Binding-site contacts:
Ligand atom O5 contacts residue ASN48 of chain 1.D at 2.4 Å (h-bond).
Ligand atom C5 contacts residue ASN48 of chain 1.D at 3.7 Å.
Ligand atom C3 contacts residue ASN48 of chain 1.D at 3.8 Å.
Ligand atom C2 contacts residue ASN48 of chain 1.D at 2.5 Å.
Ligand atom C7 contacts residue ASN48 of chain 1.D at 3.4 Å.
Ligand atom N2 contacts residue ASN48 of chain 1.D at 2.9 Å (h-bond).
Ligand atom C4 contacts residue ASN48 of chain 1.D at 4.3 Å.
Ligand atom O7 contacts residue ASN48 of chain 1.D at 3.2 Å (h-bond).
Ligand atom C1 contacts residue ASN48 of chain 1.D at 1.4 Å.

A small-molecule ligand and the protein it binds are described below.
Small molecule (SMILES): CC(=O)N[C@@H]1[C@@H](O)[C@H](O)[C@@H](CO)O[C@H]1O

Sequence of chain 1.D:
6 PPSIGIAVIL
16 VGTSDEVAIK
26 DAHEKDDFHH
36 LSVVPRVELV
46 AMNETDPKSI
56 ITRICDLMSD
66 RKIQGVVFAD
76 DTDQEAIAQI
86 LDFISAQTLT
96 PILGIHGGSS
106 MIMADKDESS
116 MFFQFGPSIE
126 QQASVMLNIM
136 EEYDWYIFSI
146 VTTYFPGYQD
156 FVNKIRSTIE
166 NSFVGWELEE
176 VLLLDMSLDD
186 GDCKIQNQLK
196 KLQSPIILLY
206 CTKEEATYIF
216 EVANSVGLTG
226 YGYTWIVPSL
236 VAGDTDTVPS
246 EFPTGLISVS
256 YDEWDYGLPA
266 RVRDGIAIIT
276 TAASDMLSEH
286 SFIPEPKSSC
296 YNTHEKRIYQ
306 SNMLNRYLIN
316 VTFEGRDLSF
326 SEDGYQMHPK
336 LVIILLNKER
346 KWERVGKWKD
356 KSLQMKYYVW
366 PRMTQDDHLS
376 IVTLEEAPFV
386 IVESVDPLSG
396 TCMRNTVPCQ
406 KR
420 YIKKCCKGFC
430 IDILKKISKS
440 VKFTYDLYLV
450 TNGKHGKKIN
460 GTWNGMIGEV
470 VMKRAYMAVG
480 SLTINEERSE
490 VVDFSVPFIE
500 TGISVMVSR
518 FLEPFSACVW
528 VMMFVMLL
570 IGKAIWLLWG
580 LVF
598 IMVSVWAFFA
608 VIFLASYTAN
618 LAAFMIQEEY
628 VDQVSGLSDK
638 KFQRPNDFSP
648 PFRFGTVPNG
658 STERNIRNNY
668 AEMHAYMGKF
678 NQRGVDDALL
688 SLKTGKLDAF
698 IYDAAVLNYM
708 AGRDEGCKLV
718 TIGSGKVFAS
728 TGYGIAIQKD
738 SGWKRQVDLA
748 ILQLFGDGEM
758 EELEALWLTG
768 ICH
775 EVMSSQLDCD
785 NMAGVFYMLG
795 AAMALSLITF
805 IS